The small molecule below binds the protein below.
Small molecule (SMILES): CC(=O)N[C@H]1[C@H](O[C@H]2[C@H](O)[C@@H](NC(C)=O)CO[C@@H]2CO)O[C@H](CO)[C@@H](O[C@@H]2O[C@H](CO[C@H]3O[C@H](CO)[C@@H](O)[C@H](O)[C@@H]3O)[C@@H](O)[C@H](O[C@H]3O[C@H](CO)[C@@H](O)[C@H](O)[C@@H]3O)[C@@H]2O)[C@@H]1O

Binding-site contacts:
Ligand atom C8 contacts residue TYR765 of chain 1.A at 3.6 Å (hydrophobic).
Ligand atom C4 contacts residue ASN770 of chain 1.A at 4.2 Å.
Ligand atom C2 contacts residue ASN770 of chain 1.A at 2.4 Å.
Ligand atom C3 contacts residue ASN770 of chain 1.A at 3.8 Å.
Ligand atom N2 contacts residue ASN770 of chain 1.A at 2.9 Å (h-bond).
Ligand atom O5 contacts residue ASN770 of chain 1.A at 2.3 Å (h-bond).
Ligand atom C6 contacts residue SER772 of chain 1.A at 3.2 Å.
Ligand atom C7 contacts residue TYR765 of chain 1.A at 4.2 Å (hydrophobic).
Ligand atom C6 contacts residue GLN773 of chain 1.A at 3.6 Å.
Ligand atom C7 contacts residue ASN770 of chain 1.A at 3.4 Å.
Ligand atom O6 contacts residue GLN773 of chain 1.A at 3.3 Å.
Ligand atom O7 contacts residue ASN770 of chain 1.A at 3.5 Å (h-bond).
Ligand atom C5 contacts residue SER772 of chain 1.A at 3.3 Å.
Ligand atom C1 contacts residue SER772 of chain 1.A at 3.6 Å.
Ligand atom O5 contacts residue SER772 of chain 1.A at 2.8 Å (h-bond).
Ligand atom O6 contacts residue SER772 of chain 1.A at 2.8 Å (h-bond).
Ligand atom C1 contacts residue ASN770 of chain 1.A at 1.4 Å.
Ligand atom C5 contacts residue ASN770 of chain 1.A at 3.6 Å.

Sequence of chain 1.A:
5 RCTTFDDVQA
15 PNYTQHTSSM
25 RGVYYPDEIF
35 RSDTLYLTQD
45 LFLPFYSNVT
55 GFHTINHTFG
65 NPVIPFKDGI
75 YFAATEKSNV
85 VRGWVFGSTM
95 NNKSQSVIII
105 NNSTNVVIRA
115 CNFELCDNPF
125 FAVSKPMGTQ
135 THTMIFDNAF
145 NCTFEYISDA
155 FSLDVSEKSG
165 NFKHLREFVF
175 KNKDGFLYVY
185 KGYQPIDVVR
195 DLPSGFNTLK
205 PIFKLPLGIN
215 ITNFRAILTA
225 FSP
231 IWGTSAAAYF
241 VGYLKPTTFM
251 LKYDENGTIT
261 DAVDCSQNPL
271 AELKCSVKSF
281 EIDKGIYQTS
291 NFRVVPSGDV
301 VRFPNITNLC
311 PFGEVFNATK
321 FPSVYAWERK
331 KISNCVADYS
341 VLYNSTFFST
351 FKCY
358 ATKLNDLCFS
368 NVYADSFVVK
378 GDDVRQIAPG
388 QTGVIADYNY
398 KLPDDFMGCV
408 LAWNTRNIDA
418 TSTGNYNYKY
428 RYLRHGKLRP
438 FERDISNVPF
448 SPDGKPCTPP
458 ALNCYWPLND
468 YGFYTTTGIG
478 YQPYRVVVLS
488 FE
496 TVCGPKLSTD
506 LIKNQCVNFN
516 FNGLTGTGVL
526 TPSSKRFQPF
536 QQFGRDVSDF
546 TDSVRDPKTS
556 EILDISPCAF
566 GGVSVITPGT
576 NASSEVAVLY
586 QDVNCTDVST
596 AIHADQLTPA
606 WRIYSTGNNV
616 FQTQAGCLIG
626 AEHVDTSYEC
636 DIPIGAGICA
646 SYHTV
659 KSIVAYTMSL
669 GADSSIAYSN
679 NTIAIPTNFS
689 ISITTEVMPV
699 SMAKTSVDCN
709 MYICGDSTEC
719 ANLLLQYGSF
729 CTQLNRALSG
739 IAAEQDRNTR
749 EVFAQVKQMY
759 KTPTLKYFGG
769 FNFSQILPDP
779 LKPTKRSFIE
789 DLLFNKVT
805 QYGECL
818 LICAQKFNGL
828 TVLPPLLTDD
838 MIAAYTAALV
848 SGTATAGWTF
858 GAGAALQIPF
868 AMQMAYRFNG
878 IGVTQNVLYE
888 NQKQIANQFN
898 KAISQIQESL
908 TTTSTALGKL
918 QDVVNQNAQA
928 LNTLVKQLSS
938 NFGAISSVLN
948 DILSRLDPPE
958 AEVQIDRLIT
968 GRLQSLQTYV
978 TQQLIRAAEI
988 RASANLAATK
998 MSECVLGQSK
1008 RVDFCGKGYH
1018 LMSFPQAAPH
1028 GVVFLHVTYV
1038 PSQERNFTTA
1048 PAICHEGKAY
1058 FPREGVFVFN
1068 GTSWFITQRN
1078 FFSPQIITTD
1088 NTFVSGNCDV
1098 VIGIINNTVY